Sequence of chain 1.A:
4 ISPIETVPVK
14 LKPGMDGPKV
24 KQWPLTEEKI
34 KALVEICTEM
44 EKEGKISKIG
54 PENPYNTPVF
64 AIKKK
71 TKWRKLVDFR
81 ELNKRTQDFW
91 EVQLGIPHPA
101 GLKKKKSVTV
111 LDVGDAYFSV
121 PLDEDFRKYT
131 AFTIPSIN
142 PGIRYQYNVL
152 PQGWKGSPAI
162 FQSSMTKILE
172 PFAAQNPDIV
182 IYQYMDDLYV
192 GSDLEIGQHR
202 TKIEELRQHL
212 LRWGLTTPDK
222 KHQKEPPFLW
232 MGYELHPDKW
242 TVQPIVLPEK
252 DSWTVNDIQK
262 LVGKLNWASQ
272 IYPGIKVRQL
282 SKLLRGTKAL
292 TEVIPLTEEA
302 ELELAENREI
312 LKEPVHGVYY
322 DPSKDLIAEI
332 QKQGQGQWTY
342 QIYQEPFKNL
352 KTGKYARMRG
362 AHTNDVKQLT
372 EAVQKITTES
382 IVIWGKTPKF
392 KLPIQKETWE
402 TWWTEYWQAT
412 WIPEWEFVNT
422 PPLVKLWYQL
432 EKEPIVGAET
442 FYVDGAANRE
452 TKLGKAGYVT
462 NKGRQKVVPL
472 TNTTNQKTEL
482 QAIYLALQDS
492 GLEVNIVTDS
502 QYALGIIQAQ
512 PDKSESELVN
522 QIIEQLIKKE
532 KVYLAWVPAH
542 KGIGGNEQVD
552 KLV

Binding-site contacts:
Ligand atom C2 contacts residue VAL108 of chain 1.A at 3.5 Å (hydrophobic).
Ligand atom C4 contacts residue LYS103 of chain 1.A at 3.3 Å.
Ligand atom O1 contacts residue LYS105 of chain 1.A at 3.7 Å.
Ligand atom C9 contacts residue TYR183 of chain 1.A at 3.7 Å (hydrophobic).
Ligand atom C8 contacts residue VAL181 of chain 1.A at 3.3 Å (hydrophobic).
Ligand atom C3 contacts residue HIS237 of chain 1.A at 3.8 Å.
Ligand atom N3 contacts residue VAL110 of chain 1.A at 3.6 Å.
Ligand atom C1 contacts residue TYR320 of chain 1.A at 3.7 Å (hydrophobic).
Ligand atom C3 contacts residue TYR320 of chain 1.A at 3.6 Å (hydrophobic).
Ligand atom C5 contacts residue LYS103 of chain 1.A at 2.9 Å.
Ligand atom F2 contacts residue HIS237 of chain 1.A at 3.3 Å.
Ligand atom C17 contacts residue TYR190 of chain 1.A at 3.8 Å (hydrophobic).
Ligand atom C20 contacts residue TRP231 of chain 1.A at 3.6 Å (hydrophobic).
Ligand atom C16 contacts residue TYR190 of chain 1.A at 3.7 Å (hydrophobic).
Ligand atom C4 contacts residue LYS104 of chain 1.A at 3.4 Å.
Ligand atom C18 contacts residue TYR190 of chain 1.A at 3.8 Å (hydrophobic).
Ligand atom C8 contacts residue GLY192 of chain 1.A at 3.7 Å.
Ligand atom F1 contacts residue PHE229 of chain 1.A at 3.3 Å.
Ligand atom C10 contacts residue TYR190 of chain 1.A at 3.5 Å (hydrophobic).
Ligand atom C18 contacts residue LEU236 of chain 1.A at 3.8 Å (hydrophobic).
Ligand atom C19 contacts residue VAL110 of chain 1.A at 3.5 Å (hydrophobic).
Ligand atom N1 contacts residue VAL108 of chain 1.A at 3.9 Å.
Ligand atom F2 contacts residue PRO238 of chain 1.A at 3.2 Å.
Ligand atom C15 contacts residue TYR190 of chain 1.A at 3.4 Å (hydrophobic).
Ligand atom C20 contacts residue LEU236 of chain 1.A at 3.7 Å (hydrophobic).
Ligand atom C9 contacts residue VAL181 of chain 1.A at 3.6 Å (hydrophobic).
Ligand atom F2 contacts residue TYR320 of chain 1.A at 3.8 Å.
Ligand atom C13 contacts residue LEU102 of chain 1.A at 3.6 Å (hydrophobic).
Ligand atom N2 contacts residue TYR190 of chain 1.A at 3.1 Å.
Ligand atom C11 contacts residue VAL108 of chain 1.A at 3.8 Å (hydrophobic).
Ligand atom C4 contacts residue LEU102 of chain 1.A at 3.8 Å (hydrophobic).
Ligand atom O1 contacts residue TYR320 of chain 1.A at 3.6 Å.
Ligand atom C9 contacts residue TYR190 of chain 1.A at 3.4 Å (hydrophobic).
Ligand atom C14 contacts residue LEU102 of chain 1.A at 3.7 Å (hydrophobic).
Ligand atom N3 contacts residue PHE229 of chain 1.A at 3.5 Å.
Ligand atom O3 contacts residue VAL108 of chain 1.A at 3.5 Å.
Ligand atom C9 contacts residue GLY192 of chain 1.A at 3.3 Å.
Ligand atom C8 contacts residue TYR183 of chain 1.A at 3.7 Å (hydrophobic).
Ligand atom C20 contacts residue TYR190 of chain 1.A at 3.2 Å (hydrophobic).
Ligand atom O1 contacts residue LYS104 of chain 1.A at 3.5 Å.

A small-molecule ligand and the protein it binds are described below.
Small molecule (SMILES): N#Cc1cc2c(Oc3ccccc3OCCC(=O)NCC(F)F)cccn2c1